The small molecule below binds the protein below.
Small molecule (SMILES): CC(=O)N[C@H]1[C@H](O[C@H]2[C@H](O)[C@@H](NC(C)=O)CO[C@@H]2CO)O[C@H](CO)[C@@H](O)[C@@H]1O

Binding-site contacts:
Ligand atom O6 contacts residue GLU256 of chain 1.B at 4.1 Å.
Ligand atom O6 contacts residue LYS478 of chain 1.B at 4.3 Å.
Ligand atom C2 contacts residue ASN483 of chain 1.B at 2.5 Å.
Ligand atom C3 contacts residue ASN483 of chain 1.B at 3.8 Å.
Ligand atom C1 contacts residue ASN483 of chain 1.B at 1.4 Å.
Ligand atom C6 contacts residue ALA487 of chain 1.B at 4.4 Å (hydrophobic).
Ligand atom C8 contacts residue GLU256 of chain 1.B at 4.5 Å.
Ligand atom C7 contacts residue ASN483 of chain 1.B at 3.4 Å.
Ligand atom O6 contacts residue ALA487 of chain 1.B at 4.1 Å.
Ligand atom O5 contacts residue ASN483 of chain 1.B at 2.4 Å (h-bond).
Ligand atom O7 contacts residue ASN483 of chain 1.B at 3.4 Å (h-bond).
Ligand atom N2 contacts residue ASN483 of chain 1.B at 2.9 Å (h-bond).
Ligand atom C5 contacts residue ASN483 of chain 1.B at 3.7 Å.
Ligand atom C4 contacts residue ASN483 of chain 1.B at 4.2 Å.

Sequence of chain 1.B:
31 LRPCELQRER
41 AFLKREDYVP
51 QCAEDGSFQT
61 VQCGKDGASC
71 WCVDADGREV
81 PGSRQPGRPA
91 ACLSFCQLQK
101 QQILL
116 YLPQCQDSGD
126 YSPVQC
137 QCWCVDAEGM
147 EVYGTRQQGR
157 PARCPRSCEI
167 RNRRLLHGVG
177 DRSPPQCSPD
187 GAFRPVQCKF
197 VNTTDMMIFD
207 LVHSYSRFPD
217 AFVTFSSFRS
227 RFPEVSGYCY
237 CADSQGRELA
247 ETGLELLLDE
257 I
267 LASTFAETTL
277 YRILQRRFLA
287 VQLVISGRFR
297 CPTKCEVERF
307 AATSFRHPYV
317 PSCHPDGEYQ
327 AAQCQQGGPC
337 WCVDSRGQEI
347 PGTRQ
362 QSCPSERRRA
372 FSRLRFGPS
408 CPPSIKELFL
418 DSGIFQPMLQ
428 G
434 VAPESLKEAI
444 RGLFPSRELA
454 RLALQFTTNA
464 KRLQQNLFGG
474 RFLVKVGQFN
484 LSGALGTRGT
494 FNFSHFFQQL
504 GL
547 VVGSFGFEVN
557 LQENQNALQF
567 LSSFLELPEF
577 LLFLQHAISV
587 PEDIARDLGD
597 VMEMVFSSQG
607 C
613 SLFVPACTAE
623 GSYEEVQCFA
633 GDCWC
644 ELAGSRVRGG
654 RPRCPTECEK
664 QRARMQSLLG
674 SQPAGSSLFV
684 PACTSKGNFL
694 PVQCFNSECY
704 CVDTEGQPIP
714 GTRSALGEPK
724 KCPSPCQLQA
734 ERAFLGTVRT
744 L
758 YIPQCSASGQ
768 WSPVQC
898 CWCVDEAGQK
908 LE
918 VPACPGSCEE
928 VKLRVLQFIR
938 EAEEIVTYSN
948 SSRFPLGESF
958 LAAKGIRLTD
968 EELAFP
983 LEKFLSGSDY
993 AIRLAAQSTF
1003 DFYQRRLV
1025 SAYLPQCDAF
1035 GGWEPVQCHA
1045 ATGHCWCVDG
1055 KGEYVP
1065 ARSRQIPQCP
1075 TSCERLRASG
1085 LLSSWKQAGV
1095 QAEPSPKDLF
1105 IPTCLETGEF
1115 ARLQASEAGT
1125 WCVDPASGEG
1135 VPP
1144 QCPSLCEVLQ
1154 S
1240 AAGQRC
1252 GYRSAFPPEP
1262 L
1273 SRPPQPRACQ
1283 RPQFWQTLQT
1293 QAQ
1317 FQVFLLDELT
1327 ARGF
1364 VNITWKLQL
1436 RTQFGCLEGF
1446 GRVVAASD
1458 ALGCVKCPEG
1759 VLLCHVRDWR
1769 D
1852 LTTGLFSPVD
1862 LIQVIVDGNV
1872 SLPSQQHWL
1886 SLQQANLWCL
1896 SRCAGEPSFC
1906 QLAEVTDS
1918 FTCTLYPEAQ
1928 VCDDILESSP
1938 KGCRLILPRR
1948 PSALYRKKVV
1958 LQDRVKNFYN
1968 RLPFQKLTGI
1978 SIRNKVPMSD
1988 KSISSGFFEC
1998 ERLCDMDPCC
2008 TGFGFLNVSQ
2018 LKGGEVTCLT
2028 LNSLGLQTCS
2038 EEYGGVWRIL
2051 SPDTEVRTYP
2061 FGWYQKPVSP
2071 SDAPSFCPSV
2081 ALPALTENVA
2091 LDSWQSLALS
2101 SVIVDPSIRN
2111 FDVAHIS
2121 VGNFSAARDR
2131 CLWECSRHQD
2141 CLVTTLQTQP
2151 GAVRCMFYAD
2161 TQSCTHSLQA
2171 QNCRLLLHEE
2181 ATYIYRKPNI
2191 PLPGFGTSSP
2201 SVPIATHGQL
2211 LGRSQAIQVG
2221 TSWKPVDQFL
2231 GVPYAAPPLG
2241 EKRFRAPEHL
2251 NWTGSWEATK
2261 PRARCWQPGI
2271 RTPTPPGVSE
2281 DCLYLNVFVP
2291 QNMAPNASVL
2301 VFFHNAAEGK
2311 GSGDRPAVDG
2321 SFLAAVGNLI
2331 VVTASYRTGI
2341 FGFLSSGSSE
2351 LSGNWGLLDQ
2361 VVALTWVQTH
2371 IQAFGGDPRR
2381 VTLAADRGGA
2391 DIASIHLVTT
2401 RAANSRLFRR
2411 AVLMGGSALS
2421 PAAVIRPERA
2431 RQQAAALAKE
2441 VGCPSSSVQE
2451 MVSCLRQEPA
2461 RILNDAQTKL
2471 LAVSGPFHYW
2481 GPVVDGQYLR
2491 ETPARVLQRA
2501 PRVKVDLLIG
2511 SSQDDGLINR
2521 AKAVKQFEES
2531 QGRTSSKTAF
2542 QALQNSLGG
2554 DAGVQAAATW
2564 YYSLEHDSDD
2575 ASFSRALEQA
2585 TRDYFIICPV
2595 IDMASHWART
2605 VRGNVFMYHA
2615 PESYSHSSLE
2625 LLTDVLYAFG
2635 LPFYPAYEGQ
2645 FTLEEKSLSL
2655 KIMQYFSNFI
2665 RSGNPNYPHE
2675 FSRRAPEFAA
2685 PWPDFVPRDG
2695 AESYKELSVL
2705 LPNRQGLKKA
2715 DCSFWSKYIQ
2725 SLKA